Sequence of chain 2.B:
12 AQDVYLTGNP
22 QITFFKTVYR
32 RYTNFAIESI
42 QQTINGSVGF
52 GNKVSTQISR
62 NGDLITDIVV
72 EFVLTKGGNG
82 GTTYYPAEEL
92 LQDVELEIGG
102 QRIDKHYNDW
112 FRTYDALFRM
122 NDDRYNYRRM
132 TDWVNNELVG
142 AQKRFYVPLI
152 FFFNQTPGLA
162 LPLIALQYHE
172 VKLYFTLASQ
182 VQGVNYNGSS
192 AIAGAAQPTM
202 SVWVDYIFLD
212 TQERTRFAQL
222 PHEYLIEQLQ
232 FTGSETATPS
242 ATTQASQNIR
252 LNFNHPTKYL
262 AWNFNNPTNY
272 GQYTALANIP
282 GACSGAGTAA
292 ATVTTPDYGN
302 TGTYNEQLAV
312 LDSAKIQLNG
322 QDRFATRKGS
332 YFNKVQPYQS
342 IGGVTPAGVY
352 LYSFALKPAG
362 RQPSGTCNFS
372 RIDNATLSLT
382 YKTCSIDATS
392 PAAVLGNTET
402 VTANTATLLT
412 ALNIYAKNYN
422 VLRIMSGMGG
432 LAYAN

This small molecule binds to this protein.
Small molecule (SMILES): CO[C@@H]1[C@@H](O)[C@H](C)O[C@@H](O[C@H]2[C@@H](O[C@@H]3CO[C@@H](O[C@H]4[C@@H](O[C@H]5O[C@H](C)[C@@H](O)[C@H](O[C@H]6O[C@H](CO)[C@@H](O)[C@H](O)[C@@H]6O)[C@@H]5O)[C@H](O[C@H]5O[C@H](CO)[C@H](O)[C@H](O)[C@H]5O)[C@H](O[C@H]5[C@H](O[C@@H]6OC[C@@H](O)[C@H](O)[C@H]6O)[C@@H](CO)OC[C@@H]5O)O[C@H]4C)[C@H](O)[C@H]3O)O[C@@H](C)[C@H](O)[C@H]2O)[C@@H]1OC

Binding-site contacts:
Ligand atom C2 contacts residue ASP298 of chain 2.B at 3.2 Å.
Ligand atom C2 contacts residue ASN301 of chain 2.B at 2.4 Å.
Ligand atom C5 contacts residue ASN301 of chain 2.B at 3.6 Å.
Ligand atom C1 contacts residue ASP298 of chain 2.B at 3.5 Å.
Ligand atom O5 contacts residue GLY82 of chain 2.B at 3.8 Å.
Ligand atom O6 contacts residue ASP298 of chain 2.B at 3.2 Å (salt-bridge).
Ligand atom O2 contacts residue ASN80 of chain 2.B at 3.5 Å.
Ligand atom C1 contacts residue ASN301 of chain 2.B at 1.5 Å.
Ligand atom O2 contacts residue GLY82 of chain 2.B at 3.5 Å.
Ligand atom O5 contacts residue GLY81 of chain 2.B at 3.4 Å.
Ligand atom O6 contacts residue GLY82 of chain 2.B at 2.5 Å (h-bond).
Ligand atom C24 contacts residue BGC1 of chain 3.G at 3.3 Å.
Ligand atom O3 contacts residue GLY286 of chain 2.B at 2.5 Å (h-bond).
Ligand atom C4 contacts residue ASP298 of chain 2.B at 3.4 Å.
Ligand atom O3 contacts residue LEU139 of chain 2.B at 3.6 Å.
Ligand atom O2 contacts residue ASP298 of chain 2.B at 2.7 Å (salt-bridge).
Ligand atom C3 contacts residue GLY286 of chain 2.B at 3.7 Å.
Ligand atom C27 contacts residue BGC1 of chain 3.G at 3.3 Å.
Ligand atom O4 contacts residue GLY286 of chain 2.B at 3.3 Å (h-bond).
Ligand atom C1 contacts residue GLY81 of chain 2.B at 3.6 Å.
Ligand atom C2 contacts residue GLY81 of chain 2.B at 3.8 Å.
Ligand atom O3 contacts residue CYS284 of chain 2.B at 3.5 Å (h-bond).
Ligand atom O4 contacts residue SER285 of chain 2.B at 3.2 Å (h-bond).
Ligand atom O2 contacts residue LEU139 of chain 2.B at 3.8 Å.
Ligand atom C6 contacts residue GLY82 of chain 2.B at 3.4 Å.
Ligand atom C6 contacts residue GLY81 of chain 2.B at 3.6 Å.
Ligand atom C3 contacts residue ASN301 of chain 2.B at 3.8 Å.
Ligand atom O2 contacts residue ASN301 of chain 2.B at 2.9 Å (h-bond).
Ligand atom O3 contacts residue ALA287 of chain 2.B at 3.7 Å.
Ligand atom O5 contacts residue ASN301 of chain 2.B at 2.3 Å (h-bond).
Ligand atom O2 contacts residue GLY81 of chain 2.B at 2.9 Å (h-bond).
Ligand atom C5 contacts residue GLY81 of chain 2.B at 3.9 Å.
Ligand atom O3 contacts residue ASN80 of chain 2.B at 3.6 Å (h-bond).
Ligand atom O3 contacts residue SER285 of chain 2.B at 3.5 Å.
Ligand atom C5 contacts residue ASP298 of chain 2.B at 3.7 Å.
Ligand atom C6 contacts residue LEU139 of chain 2.B at 3.5 Å (hydrophobic).
Ligand atom O6 contacts residue TYR299 of chain 2.B at 3.6 Å (h-bond).
Ligand atom C6 contacts residue ASN137 of chain 2.B at 3.5 Å.
Ligand atom O3 contacts residue BGC1 of chain 3.G at 2.8 Å (h-bond).
Ligand atom C24 contacts residue XYP9 of chain 3.G at 3.8 Å.

Sequence of chain 3.B:
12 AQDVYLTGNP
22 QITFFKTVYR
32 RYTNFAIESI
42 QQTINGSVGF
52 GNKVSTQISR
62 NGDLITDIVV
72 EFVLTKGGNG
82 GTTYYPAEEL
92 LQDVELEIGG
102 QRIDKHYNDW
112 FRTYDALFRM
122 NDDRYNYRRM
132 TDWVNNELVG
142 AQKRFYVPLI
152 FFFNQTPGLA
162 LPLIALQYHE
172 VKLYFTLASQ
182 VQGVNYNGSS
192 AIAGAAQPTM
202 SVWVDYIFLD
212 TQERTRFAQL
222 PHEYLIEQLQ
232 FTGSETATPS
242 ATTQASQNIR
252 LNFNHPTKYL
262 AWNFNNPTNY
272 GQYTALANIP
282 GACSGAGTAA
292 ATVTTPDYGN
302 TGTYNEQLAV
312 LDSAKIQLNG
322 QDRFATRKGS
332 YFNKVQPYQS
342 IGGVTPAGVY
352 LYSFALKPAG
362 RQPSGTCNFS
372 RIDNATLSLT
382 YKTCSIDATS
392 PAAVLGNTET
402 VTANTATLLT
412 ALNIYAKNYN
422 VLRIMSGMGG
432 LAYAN